Sequence of chain 1.A:
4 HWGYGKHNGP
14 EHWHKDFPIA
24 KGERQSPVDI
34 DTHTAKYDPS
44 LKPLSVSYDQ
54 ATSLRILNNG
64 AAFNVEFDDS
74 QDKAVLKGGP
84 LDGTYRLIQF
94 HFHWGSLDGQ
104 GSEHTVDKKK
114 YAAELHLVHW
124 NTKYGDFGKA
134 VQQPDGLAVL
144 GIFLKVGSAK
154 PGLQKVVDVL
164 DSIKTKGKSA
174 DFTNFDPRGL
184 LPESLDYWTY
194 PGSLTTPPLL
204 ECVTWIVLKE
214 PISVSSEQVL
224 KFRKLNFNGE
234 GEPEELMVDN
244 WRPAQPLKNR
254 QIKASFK

A small-molecule ligand and the protein it binds are described below.
Small molecule (SMILES): Cn1cc[nH+]c1

Binding-site contacts:
Ligand atom C4 contacts residue 1MZ1 of chain 1.E at 3.7 Å.
Ligand atom C5 contacts residue ALA64 of chain 1.A at 4.4 Å (hydrophobic).
Ligand atom C5 contacts residue TRP5 of chain 1.A at 4.4 Å (hydrophobic).
Ligand atom C2 contacts residue HIS4 of chain 1.A at 4.5 Å.
Ligand atom C4 contacts residue ASN62 of chain 1.A at 4.0 Å.
Ligand atom N3 contacts residue TRP5 of chain 1.A at 3.9 Å.
Ligand atom C5 contacts residue ASN62 of chain 1.A at 3.4 Å.
Ligand atom C5 contacts residue GLY63 of chain 1.A at 4.3 Å.
Ligand atom N1 contacts residue TRP5 of chain 1.A at 3.6 Å.
Ligand atom C4 contacts residue LYS169 of chain 1.A at 3.7 Å.
Ligand atom C5 contacts residue 1MZ1 of chain 1.E at 3.7 Å.
Ligand atom N3 contacts residue 1MZ1 of chain 1.E at 4.5 Å.
Ligand atom CM1 contacts residue ALA64 of chain 1.A at 4.0 Å (hydrophobic).
Ligand atom C2 contacts residue TRP5 of chain 1.A at 3.2 Å (hydrophobic).
Ligand atom N1 contacts residue 1MZ1 of chain 1.E at 4.5 Å.
Ligand atom CM1 contacts residue TRP5 of chain 1.A at 3.3 Å (hydrophobic).
Ligand atom CM1 contacts residue GLY63 of chain 1.A at 3.8 Å.
Ligand atom N3 contacts residue HIS4 of chain 1.A at 4.2 Å.
Ligand atom CM1 contacts residue GLY6 of chain 1.A at 4.2 Å.
Ligand atom C5 contacts residue LYS169 of chain 1.A at 3.9 Å.